Sequence of chain 1.C:
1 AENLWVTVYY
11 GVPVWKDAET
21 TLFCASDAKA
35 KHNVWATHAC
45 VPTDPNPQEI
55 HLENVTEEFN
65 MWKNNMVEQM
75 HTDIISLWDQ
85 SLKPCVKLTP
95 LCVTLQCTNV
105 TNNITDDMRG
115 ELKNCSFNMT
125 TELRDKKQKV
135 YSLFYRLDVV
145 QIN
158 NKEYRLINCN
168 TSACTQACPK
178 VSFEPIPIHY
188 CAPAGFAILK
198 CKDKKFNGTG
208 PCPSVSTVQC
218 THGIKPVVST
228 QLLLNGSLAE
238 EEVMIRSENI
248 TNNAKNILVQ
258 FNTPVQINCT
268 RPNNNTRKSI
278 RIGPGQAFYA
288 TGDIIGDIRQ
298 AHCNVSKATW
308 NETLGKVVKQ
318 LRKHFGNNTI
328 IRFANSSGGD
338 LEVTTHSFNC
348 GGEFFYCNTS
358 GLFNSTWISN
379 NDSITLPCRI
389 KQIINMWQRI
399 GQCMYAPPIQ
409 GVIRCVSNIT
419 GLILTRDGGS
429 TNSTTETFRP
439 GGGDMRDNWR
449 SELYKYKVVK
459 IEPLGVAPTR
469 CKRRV

A protein and the small-molecule ligand that binds it are described below.
Small molecule (SMILES): CC(=O)N[C@@H]1[C@@H](O)[C@H](O)[C@@H](CO)O[C@H]1O

Binding-site contacts:
Ligand atom C1 contacts residue TRP364 of chain 1.C at 4.0 Å (hydrophobic).
Ligand atom C5 contacts residue ASN308 of chain 1.C at 3.7 Å.
Ligand atom C4 contacts residue ASN308 of chain 1.C at 4.3 Å.
Ligand atom C5 contacts residue TRP364 of chain 1.C at 4.1 Å (hydrophobic).
Ligand atom N2 contacts residue ASN308 of chain 1.C at 2.9 Å (h-bond).
Ligand atom O7 contacts residue LYS304 of chain 1.C at 3.4 Å.
Ligand atom C6 contacts residue TRP364 of chain 1.C at 3.8 Å (hydrophobic).
Ligand atom C7 contacts residue ASN308 of chain 1.C at 3.8 Å.
Ligand atom C1 contacts residue ASN308 of chain 1.C at 1.4 Å.
Ligand atom O5 contacts residue ASN308 of chain 1.C at 2.4 Å (h-bond).
Ligand atom C2 contacts residue ASN308 of chain 1.C at 2.5 Å.
Ligand atom C8 contacts residue ASN308 of chain 1.C at 4.4 Å.
Ligand atom O5 contacts residue TRP364 of chain 1.C at 3.7 Å.
Ligand atom O7 contacts residue ASN308 of chain 1.C at 4.1 Å.
Ligand atom C3 contacts residue ASN308 of chain 1.C at 3.8 Å.